Sequence of chain 1.A:
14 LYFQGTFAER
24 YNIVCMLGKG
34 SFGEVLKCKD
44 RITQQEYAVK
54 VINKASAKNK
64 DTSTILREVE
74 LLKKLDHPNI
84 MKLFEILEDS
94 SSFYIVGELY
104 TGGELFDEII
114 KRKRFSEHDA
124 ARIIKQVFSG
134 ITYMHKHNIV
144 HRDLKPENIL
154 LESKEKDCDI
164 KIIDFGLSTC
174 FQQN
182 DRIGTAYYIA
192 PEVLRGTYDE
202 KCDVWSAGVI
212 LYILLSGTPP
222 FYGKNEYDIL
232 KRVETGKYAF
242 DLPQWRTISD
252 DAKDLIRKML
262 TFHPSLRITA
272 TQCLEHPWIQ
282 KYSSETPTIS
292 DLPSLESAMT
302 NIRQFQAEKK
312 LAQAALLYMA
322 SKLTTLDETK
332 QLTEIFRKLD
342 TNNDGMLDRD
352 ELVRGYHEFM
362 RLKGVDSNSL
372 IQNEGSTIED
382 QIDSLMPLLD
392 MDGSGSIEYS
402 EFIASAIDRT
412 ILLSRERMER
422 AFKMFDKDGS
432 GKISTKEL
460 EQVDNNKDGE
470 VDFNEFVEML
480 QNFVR

Binding-site contacts:
Ligand atom CAX contacts residue MET84 of chain 1.A at 3.7 Å (hydrophobic).
Ligand atom C5 contacts residue LEU153 of chain 1.A at 3.7 Å (hydrophobic).
Ligand atom CAI contacts residue ASP167 of chain 1.A at 3.1 Å.
Ligand atom CAD contacts residue LYS53 of chain 1.A at 3.8 Å.
Ligand atom CAL contacts residue LEU30 of chain 1.A at 3.8 Å (hydrophobic).
Ligand atom CAM contacts residue ILE166 of chain 1.A at 3.9 Å (hydrophobic).
Ligand atom C6 contacts residue LEU153 of chain 1.A at 3.7 Å (hydrophobic).
Ligand atom N1 contacts residue TYR103 of chain 1.A at 3.1 Å (h-bond).
Ligand atom C6 contacts residue ALA51 of chain 1.A at 3.8 Å (hydrophobic).
Ligand atom CAB contacts residue LYS53 of chain 1.A at 3.9 Å.
Ligand atom NAA contacts residue ALA51 of chain 1.A at 3.9 Å.
Ligand atom CAK contacts residue GLU150 of chain 1.A at 3.9 Å.
Ligand atom NBB contacts residue VAL38 of chain 1.A at 3.8 Å.
Ligand atom NAA contacts residue TYR103 of chain 1.A at 3.6 Å.
Ligand atom CAX contacts residue LYS53 of chain 1.A at 3.8 Å.
Ligand atom CAN contacts residue ILE166 of chain 1.A at 3.9 Å (hydrophobic).
Ligand atom CAU contacts residue MET84 of chain 1.A at 3.6 Å (hydrophobic).
Ligand atom NAS contacts residue GLU107 of chain 1.A at 2.7 Å (salt-bridge).
Ligand atom CAI contacts residue LYS53 of chain 1.A at 3.6 Å.
Ligand atom NAA contacts residue GLU101 of chain 1.A at 3.0 Å (salt-bridge).
Ligand atom CAH contacts residue LYS53 of chain 1.A at 3.7 Å.
Ligand atom CAC contacts residue ASP167 of chain 1.A at 3.6 Å.
Ligand atom CAE contacts residue ALA51 of chain 1.A at 3.7 Å (hydrophobic).
Ligand atom CAG contacts residue LEU86 of chain 1.A at 3.7 Å (hydrophobic).
Ligand atom C2 contacts residue TYR103 of chain 1.A at 3.1 Å (hydrophobic).
Ligand atom CAG contacts residue ILE98 of chain 1.A at 3.8 Å (hydrophobic).
Ligand atom NAA contacts residue MET84 of chain 1.A at 3.4 Å.
Ligand atom NAR contacts residue VAL38 of chain 1.A at 3.7 Å.
Ligand atom CAH contacts residue ILE98 of chain 1.A at 3.4 Å (hydrophobic).
Ligand atom CAC contacts residue LYS53 of chain 1.A at 3.4 Å.
Ligand atom N1 contacts residue LEU102 of chain 1.A at 3.9 Å.
Ligand atom CAN contacts residue MET84 of chain 1.A at 3.9 Å (hydrophobic).
Ligand atom CAK contacts residue LEU153 of chain 1.A at 3.7 Å (hydrophobic).
Ligand atom CAJ contacts residue GLU107 of chain 1.A at 3.4 Å.
Ligand atom C2 contacts residue LEU102 of chain 1.A at 3.8 Å (hydrophobic).
Ligand atom CAN contacts residue ASP167 of chain 1.A at 3.9 Å.
Ligand atom CAD contacts residue ALA51 of chain 1.A at 3.8 Å (hydrophobic).
Ligand atom N1 contacts residue ALA51 of chain 1.A at 3.8 Å.
Ligand atom CAK contacts residue GLU107 of chain 1.A at 3.5 Å.
Ligand atom CAW contacts residue LYS53 of chain 1.A at 3.9 Å.

A small-molecule ligand and the protein it binds are described below.
Small molecule (SMILES): Nc1ncnc2c1c(Cc1cccc3ccccc13)nn2CC1CCNCC1